Sequence of chain 2.A:
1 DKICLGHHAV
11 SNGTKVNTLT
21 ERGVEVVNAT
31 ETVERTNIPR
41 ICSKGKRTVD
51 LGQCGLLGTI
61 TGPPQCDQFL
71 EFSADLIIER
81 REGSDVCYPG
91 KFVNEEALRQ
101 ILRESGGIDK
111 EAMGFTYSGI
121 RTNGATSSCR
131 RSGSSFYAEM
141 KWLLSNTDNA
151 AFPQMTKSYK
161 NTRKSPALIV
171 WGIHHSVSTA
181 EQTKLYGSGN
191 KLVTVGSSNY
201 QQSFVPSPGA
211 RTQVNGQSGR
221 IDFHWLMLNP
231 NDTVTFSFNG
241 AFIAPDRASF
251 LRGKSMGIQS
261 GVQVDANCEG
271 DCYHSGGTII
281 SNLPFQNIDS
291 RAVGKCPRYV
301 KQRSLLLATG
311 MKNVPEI

A protein and the small-molecule ligand that binds it are described below.
Small molecule (SMILES): CC(=O)N[C@@H]1[C@@H](O)[C@H](O)[C@@H](CO)O[C@H]1O

Sequence of chain 2.B:
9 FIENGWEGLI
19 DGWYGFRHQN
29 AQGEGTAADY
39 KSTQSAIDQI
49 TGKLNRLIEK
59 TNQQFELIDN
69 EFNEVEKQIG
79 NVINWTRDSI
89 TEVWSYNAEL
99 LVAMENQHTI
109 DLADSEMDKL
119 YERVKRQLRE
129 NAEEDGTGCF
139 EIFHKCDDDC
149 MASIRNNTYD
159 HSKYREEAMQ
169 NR

Binding-site contacts:
Ligand atom C5 contacts residue ASN28 of chain 2.A at 3.7 Å.
Ligand atom O5 contacts residue THR309 of chain 2.A at 3.4 Å (h-bond).
Ligand atom O6 contacts residue LEU52 of chain 2.B at 3.6 Å.
Ligand atom C4 contacts residue ASN28 of chain 2.A at 4.2 Å.
Ligand atom N2 contacts residue ASN28 of chain 2.A at 2.9 Å (h-bond).
Ligand atom O6 contacts residue THR309 of chain 2.A at 3.9 Å.
Ligand atom O5 contacts residue ASN28 of chain 2.A at 2.4 Å (h-bond).
Ligand atom O7 contacts residue ASN28 of chain 2.A at 4.0 Å.
Ligand atom C3 contacts residue ASN28 of chain 2.A at 3.8 Å.
Ligand atom C2 contacts residue ASN28 of chain 2.A at 2.4 Å.
Ligand atom C1 contacts residue ASN28 of chain 2.A at 1.4 Å.
Ligand atom C6 contacts residue THR30 of chain 2.A at 4.1 Å.
Ligand atom C7 contacts residue ASN28 of chain 2.A at 3.6 Å.
Ligand atom C1 contacts residue THR309 of chain 2.A at 3.8 Å.